Binding-site contacts:
Ligand atom C4 contacts residue TYR35 of chain 1.C at 3.5 Å (hydrophobic).
Ligand atom O7 contacts residue ARG101 of chain 1.F at 3.4 Å.
Ligand atom O5 contacts residue GLY107 of chain 1.F at 3.5 Å.
Ligand atom C7 contacts residue THR105 of chain 1.F at 3.9 Å.
Ligand atom C7 contacts residue ARG102 of chain 1.F at 3.9 Å.
Ligand atom O4 contacts residue ARG51 of chain 1.C at 3.4 Å (salt-bridge).
Ligand atom C3 contacts residue ARG51 of chain 1.C at 3.4 Å.
Ligand atom C2 contacts residue TRP92 of chain 1.C at 3.8 Å (hydrophobic).
Ligand atom O4 contacts residue PHE33 of chain 1.C at 3.7 Å.
Ligand atom C6 contacts residue GLU109 of chain 1.F at 3.6 Å.
Ligand atom O2 contacts residue TRP92 of chain 1.C at 3.9 Å.
Ligand atom O7 contacts residue THR105 of chain 1.F at 2.9 Å (h-bond).
Ligand atom O6 contacts residue TRP92 of chain 1.C at 3.3 Å (h-bond).
Ligand atom O9 contacts residue ARG102 of chain 1.F at 3.7 Å.
Ligand atom O5 contacts residue GLY107 of chain 1.F at 3.9 Å.
Ligand atom O3 contacts residue ASN32 of chain 1.C at 3.4 Å.
Ligand atom O5 contacts residue GLY106 of chain 1.F at 3.6 Å.
Ligand atom C2 contacts residue ASN32 of chain 1.C at 3.8 Å.
Ligand atom O7 contacts residue GLY106 of chain 1.F at 3.3 Å (h-bond).
Ligand atom O7 contacts residue SER104 of chain 1.F at 3.6 Å.
Ligand atom C6 contacts residue GLY107 of chain 1.F at 3.9 Å.
Ligand atom C2 contacts residue GLY106 of chain 1.F at 3.7 Å.
Ligand atom O10 contacts residue ARG101 of chain 1.F at 3.4 Å.
Ligand atom O3 contacts residue ARG101 of chain 1.F at 3.8 Å.
Ligand atom O4 contacts residue TYR35 of chain 1.C at 2.8 Å (h-bond).
Ligand atom O7 contacts residue SER104 of chain 1.F at 3.9 Å.
Ligand atom O3 contacts residue ARG101 of chain 1.F at 3.5 Å (salt-bridge).
Ligand atom O7 contacts residue ARG102 of chain 1.F at 3.0 Å (salt-bridge).
Ligand atom C6 contacts residue ARG101 of chain 1.F at 3.7 Å.
Ligand atom C9 contacts residue PHE103 of chain 1.F at 3.9 Å (hydrophobic).
Ligand atom C2 contacts residue ARG101 of chain 1.F at 3.6 Å.
Ligand atom O10 contacts residue ARG102 of chain 1.F at 2.8 Å (salt-bridge).
Ligand atom O2 contacts residue ARG101 of chain 1.F at 2.9 Å (salt-bridge).
Ligand atom O3 contacts residue PHE33 of chain 1.C at 3.0 Å (h-bond).
Ligand atom O9 contacts residue PHE103 of chain 1.F at 3.8 Å.
Ligand atom O1 contacts residue GLY106 of chain 1.F at 3.4 Å (h-bond).
Ligand atom C6 contacts residue TRP92 of chain 1.C at 3.5 Å (hydrophobic).
Ligand atom C6 contacts residue TYR35 of chain 1.C at 3.5 Å (hydrophobic).
Ligand atom O2 contacts residue ASN32 of chain 1.C at 2.6 Å (h-bond).
Ligand atom O7 contacts residue ARG101 of chain 1.F at 3.5 Å (salt-bridge).

Sequence of chain 1.F:
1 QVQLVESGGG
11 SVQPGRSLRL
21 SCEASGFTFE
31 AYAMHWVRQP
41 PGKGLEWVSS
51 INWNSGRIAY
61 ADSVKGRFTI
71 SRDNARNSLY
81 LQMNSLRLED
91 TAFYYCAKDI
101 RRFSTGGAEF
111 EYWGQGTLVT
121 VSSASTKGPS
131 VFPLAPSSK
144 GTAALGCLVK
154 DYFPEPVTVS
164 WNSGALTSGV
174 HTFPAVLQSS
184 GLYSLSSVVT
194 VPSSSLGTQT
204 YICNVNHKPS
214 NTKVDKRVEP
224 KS

Sequence of chain 1.C:
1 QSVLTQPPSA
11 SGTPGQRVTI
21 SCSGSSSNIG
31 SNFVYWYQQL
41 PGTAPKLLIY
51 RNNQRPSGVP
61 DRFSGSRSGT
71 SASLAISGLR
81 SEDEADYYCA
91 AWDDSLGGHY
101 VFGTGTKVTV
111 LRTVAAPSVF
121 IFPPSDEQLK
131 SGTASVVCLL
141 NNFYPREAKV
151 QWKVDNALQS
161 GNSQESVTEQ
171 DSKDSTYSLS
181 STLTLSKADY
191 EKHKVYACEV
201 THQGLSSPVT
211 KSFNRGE

The small molecule below binds the protein below.
Small molecule (SMILES): CC(=O)N[C@@H]1[C@@H](O[C@@H]2O[C@H](CO)[C@H](O)[C@H](O[C@]3(C(=O)O)C[C@H](O)[C@@H](NC(C)=O)[C@H]([C@H](O)[C@H](O)CO)O3)[C@H]2O)[C@H](O[C@@H]2O[C@@H](C)[C@@H](O)[C@@H](O)[C@@H]2O)[C@@H](CO)O[C@H]1O